The protein below binds the small molecule below.
Small molecule (SMILES): CC[C@H](C)[C@H](NC(=O)[C@@H](NC(=O)[C@H](CC1=c2ccccc2=NC1)NC(C)=O)C(C)C)C(=O)N1CCC[C@H]1C(N)=O

Sequence of chain 2.A:
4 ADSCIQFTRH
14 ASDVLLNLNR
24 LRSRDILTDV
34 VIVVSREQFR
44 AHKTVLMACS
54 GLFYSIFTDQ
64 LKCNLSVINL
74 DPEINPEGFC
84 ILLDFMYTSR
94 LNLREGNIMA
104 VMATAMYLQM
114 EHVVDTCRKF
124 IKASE

Binding-site contacts:
Ligand atom CB contacts residue GLN9 of chain 1.A at 3.7 Å.
Ligand atom CD contacts residue CYS7 of chain 1.A at 3.4 Å (hydrophobic).
Ligand atom CZ3 contacts residue ILE8 of chain 1.A at 3.9 Å (hydrophobic).
Ligand atom CB contacts residue EDO1 of chain 1.K at 3.1 Å.
Ligand atom CD2 contacts residue PHE10 of chain 1.A at 3.8 Å (hydrophobic).
Ligand atom C contacts residue EDO1 of chain 1.K at 3.4 Å.
Ligand atom CD1 contacts residue THR119 of chain 2.A at 3.3 Å.
Ligand atom CE2 contacts residue THR119 of chain 2.A at 3.3 Å.
Ligand atom CE3 contacts residue PHE10 of chain 1.A at 3.7 Å (hydrophobic).
Ligand atom O contacts residue ILE8 of chain 1.A at 3.6 Å.
Ligand atom CD1 contacts residue EDO1 of chain 1.K at 3.8 Å.
Ligand atom N contacts residue EDO1 of chain 1.K at 3.6 Å.
Ligand atom N contacts residue GLN9 of chain 1.A at 2.9 Å (h-bond).
Ligand atom C contacts residue EDO1 of chain 1.K at 3.9 Å.
Ligand atom CE3 contacts residue ILE8 of chain 1.A at 3.4 Å (hydrophobic).
Ligand atom CG1 contacts residue THR11 of chain 1.A at 3.8 Å.
Ligand atom CD2 contacts residue ILE8 of chain 1.A at 3.9 Å (hydrophobic).
Ligand atom CZ3 contacts residue PHE88 of chain 2.A at 3.9 Å (hydrophobic).
Ligand atom O contacts residue GLN9 of chain 1.A at 3.8 Å.
Ligand atom CA contacts residue EDO1 of chain 1.K at 3.9 Å.
Ligand atom C contacts residue PHE10 of chain 1.A at 3.6 Å (hydrophobic).
Ligand atom CD1 contacts residue PHE10 of chain 1.A at 3.8 Å (hydrophobic).
Ligand atom CE3 contacts residue GLN9 of chain 1.A at 3.7 Å.
Ligand atom CG2 contacts residue GLN9 of chain 1.A at 3.8 Å.
Ligand atom NE1 contacts residue PHE10 of chain 1.A at 3.5 Å.
Ligand atom CG contacts residue CYS7 of chain 1.A at 3.9 Å (hydrophobic).
Ligand atom O contacts residue EDO1 of chain 1.K at 3.4 Å (h-bond).
Ligand atom CZ2 contacts residue THR119 of chain 2.A at 3.8 Å.
Ligand atom CZ3 contacts residue LEU94 of chain 2.A at 3.9 Å (hydrophobic).
Ligand atom C contacts residue GLN9 of chain 1.A at 3.5 Å.
Ligand atom CZ2 contacts residue HIS115 of chain 2.A at 3.4 Å.
Ligand atom CA contacts residue PHE10 of chain 1.A at 3.8 Å (hydrophobic).
Ligand atom O contacts residue GLN9 of chain 1.A at 2.9 Å (h-bond).
Ligand atom O contacts residue PHE10 of chain 1.A at 3.3 Å.
Ligand atom O contacts residue THR11 of chain 1.A at 3.2 Å (h-bond).
Ligand atom CZ3 contacts residue PHE10 of chain 1.A at 3.8 Å (hydrophobic).
Ligand atom CA contacts residue GLN9 of chain 1.A at 3.2 Å.
Ligand atom NE1 contacts residue THR119 of chain 2.A at 2.7 Å (h-bond).
Ligand atom CE2 contacts residue PHE10 of chain 1.A at 3.5 Å (hydrophobic).
Ligand atom CH2 contacts residue PHE88 of chain 2.A at 3.6 Å (hydrophobic).

Sequence of chain 1.A:
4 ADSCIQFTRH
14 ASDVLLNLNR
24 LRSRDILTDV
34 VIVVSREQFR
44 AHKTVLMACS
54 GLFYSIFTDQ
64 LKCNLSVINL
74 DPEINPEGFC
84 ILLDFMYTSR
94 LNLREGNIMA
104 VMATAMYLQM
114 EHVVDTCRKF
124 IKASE